Sequence of chain 1.A:
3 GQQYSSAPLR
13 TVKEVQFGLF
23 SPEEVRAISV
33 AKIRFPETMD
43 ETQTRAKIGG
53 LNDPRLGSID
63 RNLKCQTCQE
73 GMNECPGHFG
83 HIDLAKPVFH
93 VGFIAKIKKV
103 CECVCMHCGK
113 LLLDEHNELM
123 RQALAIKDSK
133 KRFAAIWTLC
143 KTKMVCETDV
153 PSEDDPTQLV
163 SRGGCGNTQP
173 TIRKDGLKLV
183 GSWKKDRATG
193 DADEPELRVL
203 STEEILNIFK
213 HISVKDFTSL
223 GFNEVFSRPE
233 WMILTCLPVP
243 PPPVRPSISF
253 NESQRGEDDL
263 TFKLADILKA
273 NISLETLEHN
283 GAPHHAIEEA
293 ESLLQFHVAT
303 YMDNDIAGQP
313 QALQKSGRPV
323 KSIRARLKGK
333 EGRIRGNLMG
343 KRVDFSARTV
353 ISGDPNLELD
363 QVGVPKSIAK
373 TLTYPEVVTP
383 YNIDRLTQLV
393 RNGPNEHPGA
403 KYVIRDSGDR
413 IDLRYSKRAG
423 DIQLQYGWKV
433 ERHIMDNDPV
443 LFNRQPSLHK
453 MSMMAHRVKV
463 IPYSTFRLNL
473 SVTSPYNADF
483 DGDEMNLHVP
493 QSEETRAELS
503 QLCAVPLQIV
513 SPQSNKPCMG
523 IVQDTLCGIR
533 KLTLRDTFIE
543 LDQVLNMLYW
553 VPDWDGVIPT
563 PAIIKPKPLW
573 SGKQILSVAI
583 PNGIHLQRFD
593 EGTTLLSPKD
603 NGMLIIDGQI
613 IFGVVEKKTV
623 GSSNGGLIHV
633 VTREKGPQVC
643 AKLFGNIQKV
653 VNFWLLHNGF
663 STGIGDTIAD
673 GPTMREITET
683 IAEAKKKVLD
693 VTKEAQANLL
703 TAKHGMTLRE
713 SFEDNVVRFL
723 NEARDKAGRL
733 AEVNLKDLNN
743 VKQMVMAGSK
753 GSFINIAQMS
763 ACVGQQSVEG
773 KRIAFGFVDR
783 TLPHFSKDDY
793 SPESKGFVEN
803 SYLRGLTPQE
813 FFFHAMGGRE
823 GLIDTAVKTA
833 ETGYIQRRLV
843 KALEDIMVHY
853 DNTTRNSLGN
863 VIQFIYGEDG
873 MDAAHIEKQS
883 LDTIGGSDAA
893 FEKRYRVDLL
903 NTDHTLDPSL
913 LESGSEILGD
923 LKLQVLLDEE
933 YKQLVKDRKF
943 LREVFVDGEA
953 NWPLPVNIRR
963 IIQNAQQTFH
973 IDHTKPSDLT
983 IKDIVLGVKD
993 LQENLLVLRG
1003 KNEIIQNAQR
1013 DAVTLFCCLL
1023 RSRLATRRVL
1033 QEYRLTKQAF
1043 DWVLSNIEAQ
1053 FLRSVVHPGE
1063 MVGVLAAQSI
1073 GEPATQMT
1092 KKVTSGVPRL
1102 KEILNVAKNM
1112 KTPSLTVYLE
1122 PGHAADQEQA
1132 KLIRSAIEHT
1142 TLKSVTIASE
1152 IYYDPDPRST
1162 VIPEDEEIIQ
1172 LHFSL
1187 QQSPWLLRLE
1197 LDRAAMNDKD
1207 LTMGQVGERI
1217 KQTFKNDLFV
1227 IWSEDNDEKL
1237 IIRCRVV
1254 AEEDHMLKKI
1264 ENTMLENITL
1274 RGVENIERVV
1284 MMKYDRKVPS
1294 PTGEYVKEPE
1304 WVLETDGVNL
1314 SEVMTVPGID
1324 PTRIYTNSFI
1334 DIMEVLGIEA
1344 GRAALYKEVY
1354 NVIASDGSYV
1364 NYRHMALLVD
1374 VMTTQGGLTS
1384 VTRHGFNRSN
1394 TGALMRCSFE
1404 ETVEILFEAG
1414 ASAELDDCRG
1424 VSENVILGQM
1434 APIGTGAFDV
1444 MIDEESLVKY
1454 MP

The protein below binds the small molecule below.
Small molecule (SMILES): Cc1cn([C@H]2C[C@H](O[P](=O)(O)OC[C@H]3O[C@@H](n4cnc5c(=O)nc(N)[nH]c54)C[C@@H]3O)[C@@H](CO[P](=O)(O)O[C@H]3C[C@H](n4ccc(N)nc4=O)O[C@@H]3CO[P](=O)(O)O[C@H]3C[C@H](n4cnc5c(N)ncnc54)O[C@@H]3CO[P](=O)(O)O[C@H]3C[C@H](n4cnc5c(N)ncnc54)O[C@@H]3CO[P](=O)(O)O[C@H]3C[C@H](n4ccc(N)nc4=O)O[C@@H]3CO[P](=O)(O)O[C@H]3C[C@H](n4cnc5c(N)ncnc54)O[C@@H]3CO[P](=O)(O)O[C@H]3C[C@H](n4ccc(N)nc4=O)O[C@@H]3CO[P](=O)(O)O[C@H]3C[C@H](n4cnc5c(=O)nc(N)[nH]c54)O[C@@H]3CO)O2)c(=O)[nH]c1=O

Binding-site contacts:
Ligand atom O5' contacts residue TRP139 of chain 1.A at 4.1 Å.
Ligand atom OP1 contacts residue LYS1109 of chain 1.A at 3.7 Å.
Ligand atom OP2 contacts residue ASN1110 of chain 1.A at 4.3 Å.
Ligand atom P contacts residue ALA1108 of chain 1.A at 4.4 Å.
Ligand atom OP1 contacts residue LYS100 of chain 1.A at 3.6 Å (salt-bridge).
Ligand atom OP1 contacts residue ALA1108 of chain 1.A at 3.4 Å.
Ligand atom OP1 contacts residue LYS1102 of chain 1.A at 4.1 Å.
Ligand atom OP1 contacts residue TRP139 of chain 1.A at 3.8 Å.
Ligand atom C5' contacts residue HIS1387 of chain 1.A at 3.6 Å.
Ligand atom OP1 contacts residue HIS1387 of chain 1.A at 3.7 Å.
Ligand atom OP2 contacts residue ALA1108 of chain 1.A at 4.3 Å.
Ligand atom OP1 contacts residue ASN1106 of chain 1.A at 4.2 Å.
Ligand atom OP1 contacts residue LYS101 of chain 1.A at 2.8 Å (salt-bridge).
Ligand atom OP2 contacts residue LYS1109 of chain 1.A at 4.1 Å.
Ligand atom P contacts residue LYS101 of chain 1.A at 4.2 Å.
Ligand atom O5' contacts residue HIS1387 of chain 1.A at 4.2 Å.
Ligand atom OP2 contacts residue TRP139 of chain 1.A at 3.9 Å.
Ligand atom P contacts residue LYS1109 of chain 1.A at 4.3 Å.
Ligand atom P contacts residue TRP139 of chain 1.A at 4.1 Å.
Ligand atom O3' contacts residue HIS1387 of chain 1.A at 4.4 Å.
Ligand atom OP1 contacts residue VAL1107 of chain 1.A at 4.1 Å.